This protein binds this small molecule.
Small molecule (SMILES): CC(C)NC(=O)[C@H](CCCN=C(N)N)NC(=O)[C@H](Cc1cnc[nH]1)NC(=O)[C@H](CCCN=C(N)N)NC(=O)[C@H](CCCCN)NC(=O)[C@H](CCCN=C(N)N)NC(=O)[C@@H]1CCCN1C(=O)[C@H](CC(N)=O)NC(=O)[C@@H](N)CO

Sequence of chain 1.C:
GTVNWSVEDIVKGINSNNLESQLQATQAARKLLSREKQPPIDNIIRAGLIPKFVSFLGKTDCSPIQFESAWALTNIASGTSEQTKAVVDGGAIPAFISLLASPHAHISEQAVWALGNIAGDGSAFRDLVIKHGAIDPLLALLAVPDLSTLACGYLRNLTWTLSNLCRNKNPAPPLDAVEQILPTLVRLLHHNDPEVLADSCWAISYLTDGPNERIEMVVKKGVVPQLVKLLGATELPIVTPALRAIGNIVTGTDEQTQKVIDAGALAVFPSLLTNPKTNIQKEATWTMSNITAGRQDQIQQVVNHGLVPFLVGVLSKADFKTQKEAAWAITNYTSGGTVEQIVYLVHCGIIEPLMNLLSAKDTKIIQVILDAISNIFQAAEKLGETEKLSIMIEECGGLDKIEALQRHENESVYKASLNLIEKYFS

Binding-site contacts:
Ligand atom O contacts residue TRP338 of chain 1.C at 3.1 Å (h-bond).
Ligand atom NH1 contacts residue TRP380 of chain 1.C at 3.6 Å.
Ligand atom ND2 contacts residue ASP306 of chain 1.C at 2.7 Å (salt-bridge).
Ligand atom C contacts residue TRP338 of chain 1.C at 3.6 Å (hydrophobic).
Ligand atom CD contacts residue GLU335 of chain 1.C at 3.4 Å.
Ligand atom NZ contacts residue THR309 of chain 1.C at 2.7 Å (h-bond).
Ligand atom NE contacts residue GLU335 of chain 1.C at 2.8 Å (salt-bridge).
Ligand atom NH1 contacts residue GLY388 of chain 1.C at 3.4 Å.
Ligand atom NE contacts residue ARG296 of chain 1.C at 3.6 Å (salt-bridge).
Ligand atom NH2 contacts residue TRP380 of chain 1.C at 3.3 Å.
Ligand atom NH2 contacts residue GLU377 of chain 1.C at 3.0 Å (salt-bridge).
Ligand atom CE contacts residue VAL302 of chain 1.C at 3.3 Å (hydrophobic).
Ligand atom CZ contacts residue GLU377 of chain 1.C at 3.5 Å.
Ligand atom CD contacts residue VAL302 of chain 1.C at 3.3 Å (hydrophobic).
Ligand atom NH2 contacts residue ASN300 of chain 1.C at 3.0 Å (h-bond).
Ligand atom ND2 contacts residue ALA345 of chain 1.C at 3.0 Å (h-bond).
Ligand atom NH1 contacts residue ASN300 of chain 1.C at 2.7 Å (h-bond).
Ligand atom OD1 contacts residue ALA345 of chain 1.C at 3.6 Å (h-bond).
Ligand atom CZ contacts residue GLU335 of chain 1.C at 3.6 Å.
Ligand atom CB contacts residue ASN264 of chain 1.C at 3.6 Å.
Ligand atom NH2 contacts residue ARG296 of chain 1.C at 3.2 Å (salt-bridge).
Ligand atom CA contacts residue ASN342 of chain 1.C at 3.3 Å.
Ligand atom NE contacts residue TRP380 of chain 1.C at 3.3 Å.
Ligand atom CE contacts residue GLY304 of chain 1.C at 3.4 Å.
Ligand atom CZ contacts residue TRP338 of chain 1.C at 3.6 Å (hydrophobic).
Ligand atom N contacts residue ASN342 of chain 1.C at 2.7 Å (h-bond).
Ligand atom C contacts residue ASN342 of chain 1.C at 3.5 Å.
Ligand atom NZ contacts residue VAL302 of chain 1.C at 2.7 Å (h-bond).
Ligand atom NE contacts residue SER387 of chain 1.C at 3.5 Å.
Ligand atom NZ contacts residue ASN342 of chain 1.C at 3.0 Å (h-bond).
Ligand atom CZ contacts residue TRP380 of chain 1.C at 3.4 Å (hydrophobic).
Ligand atom NH2 contacts residue GLU335 of chain 1.C at 3.0 Å (salt-bridge).
Ligand atom CD contacts residue TRP380 of chain 1.C at 3.4 Å (hydrophobic).
Ligand atom O contacts residue ASN342 of chain 1.C at 2.8 Å (h-bond).
Ligand atom NH2 contacts residue TRP338 of chain 1.C at 3.3 Å.
Ligand atom O contacts residue TRP338 of chain 1.C at 3.4 Å (h-bond).
Ligand atom CZ contacts residue ASN300 of chain 1.C at 3.3 Å.
Ligand atom NH1 contacts residue GLU377 of chain 1.C at 2.8 Å (salt-bridge).
Ligand atom CD contacts residue ASN342 of chain 1.C at 3.5 Å.
Ligand atom NH1 contacts residue SER341 of chain 1.C at 3.4 Å (h-bond).